Sequence of chain 31.L:
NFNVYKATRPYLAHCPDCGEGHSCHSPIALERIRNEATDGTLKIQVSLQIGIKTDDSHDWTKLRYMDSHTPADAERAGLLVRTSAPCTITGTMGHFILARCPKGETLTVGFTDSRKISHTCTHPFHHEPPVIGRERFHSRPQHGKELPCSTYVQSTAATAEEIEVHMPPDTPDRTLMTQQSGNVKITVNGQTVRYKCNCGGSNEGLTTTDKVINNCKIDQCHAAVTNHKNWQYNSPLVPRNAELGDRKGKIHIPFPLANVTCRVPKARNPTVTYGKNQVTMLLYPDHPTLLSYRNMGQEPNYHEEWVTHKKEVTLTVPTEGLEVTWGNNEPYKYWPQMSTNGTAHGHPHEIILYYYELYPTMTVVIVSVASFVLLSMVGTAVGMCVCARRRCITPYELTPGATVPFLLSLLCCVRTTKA

The small molecule below binds the protein below.
Small molecule (SMILES): CC(=O)N[C@@H]1[C@@H](O)[C@H](O)[C@@H](CO)O[C@H]1O

Binding-site contacts:
Ligand atom C5 contacts residue ASN259 of chain 31.L at 3.7 Å.
Ligand atom O5 contacts residue ASN259 of chain 31.L at 2.3 Å (h-bond).
Ligand atom O7 contacts residue THR116 of chain 31.K at 3.9 Å.
Ligand atom O6 contacts residue ASN259 of chain 31.L at 4.2 Å.
Ligand atom O7 contacts residue LYS181 of chain 31.K at 4.3 Å.
Ligand atom C8 contacts residue LYS181 of chain 31.K at 4.3 Å.
Ligand atom C4 contacts residue ASN259 of chain 31.L at 4.2 Å.
Ligand atom C2 contacts residue ASN259 of chain 31.L at 2.4 Å.
Ligand atom O7 contacts residue ASN259 of chain 31.L at 2.9 Å (h-bond).
Ligand atom C1 contacts residue ASN259 of chain 31.L at 1.4 Å.
Ligand atom C3 contacts residue ASN259 of chain 31.L at 3.8 Å.
Ligand atom N2 contacts residue ASN259 of chain 31.L at 2.9 Å (h-bond).
Ligand atom C7 contacts residue ASN259 of chain 31.L at 3.1 Å.
Ligand atom C8 contacts residue ASN259 of chain 31.L at 4.4 Å.

Sequence of chain 31.K:
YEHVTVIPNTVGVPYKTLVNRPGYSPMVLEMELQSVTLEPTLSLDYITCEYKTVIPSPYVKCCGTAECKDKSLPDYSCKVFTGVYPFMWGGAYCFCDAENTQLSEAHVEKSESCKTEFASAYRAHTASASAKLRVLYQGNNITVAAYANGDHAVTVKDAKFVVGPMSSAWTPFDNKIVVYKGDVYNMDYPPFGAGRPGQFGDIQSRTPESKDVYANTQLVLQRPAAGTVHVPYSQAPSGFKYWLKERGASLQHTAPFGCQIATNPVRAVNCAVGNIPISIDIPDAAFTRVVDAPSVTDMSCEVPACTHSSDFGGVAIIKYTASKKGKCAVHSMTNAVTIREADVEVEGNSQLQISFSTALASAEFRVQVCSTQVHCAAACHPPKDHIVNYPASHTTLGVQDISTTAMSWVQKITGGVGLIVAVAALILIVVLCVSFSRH